Sequence of chain 1.O:
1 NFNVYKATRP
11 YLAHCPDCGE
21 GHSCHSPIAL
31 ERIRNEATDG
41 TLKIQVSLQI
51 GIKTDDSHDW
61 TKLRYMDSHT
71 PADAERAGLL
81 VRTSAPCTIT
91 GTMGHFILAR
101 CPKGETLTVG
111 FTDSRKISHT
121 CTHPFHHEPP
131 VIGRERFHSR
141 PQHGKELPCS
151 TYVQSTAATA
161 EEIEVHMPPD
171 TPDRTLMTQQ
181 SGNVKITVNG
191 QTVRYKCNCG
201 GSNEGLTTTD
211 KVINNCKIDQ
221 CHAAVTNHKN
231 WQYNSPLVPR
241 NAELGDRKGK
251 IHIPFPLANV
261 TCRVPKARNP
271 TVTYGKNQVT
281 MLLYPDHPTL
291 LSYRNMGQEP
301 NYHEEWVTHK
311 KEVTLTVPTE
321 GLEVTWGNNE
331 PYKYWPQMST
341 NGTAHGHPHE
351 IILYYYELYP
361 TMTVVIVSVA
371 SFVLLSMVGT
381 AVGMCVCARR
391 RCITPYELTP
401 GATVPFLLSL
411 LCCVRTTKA

A small-molecule ligand and the protein it binds are described below.
Small molecule (SMILES): CC(=O)N[C@@H]1[C@@H](O)[C@H](O)[C@@H](CO)O[C@H]1O

Binding-site contacts:
Ligand atom C8 contacts residue ASN259 of chain 1.O at 4.2 Å.
Ligand atom C3 contacts residue ASN259 of chain 1.O at 3.7 Å.
Ligand atom C8 contacts residue ALA258 of chain 1.O at 3.7 Å (hydrophobic).
Ligand atom O4 contacts residue LYS181 of chain 1.N at 2.7 Å (salt-bridge).
Ligand atom C3 contacts residue LYS115 of chain 1.N at 4.3 Å.
Ligand atom O4 contacts residue PHE118 of chain 1.N at 4.1 Å.
Ligand atom C4 contacts residue ASN259 of chain 1.O at 4.2 Å.
Ligand atom O3 contacts residue LYS115 of chain 1.N at 3.6 Å (salt-bridge).
Ligand atom C2 contacts residue ASN259 of chain 1.O at 2.4 Å.
Ligand atom C8 contacts residue THR116 of chain 1.N at 4.3 Å.
Ligand atom O6 contacts residue LYS181 of chain 1.N at 3.4 Å (salt-bridge).
Ligand atom O7 contacts residue ASN259 of chain 1.O at 3.2 Å (h-bond).
Ligand atom C4 contacts residue LYS181 of chain 1.N at 3.6 Å.
Ligand atom C6 contacts residue LYS181 of chain 1.N at 3.4 Å.
Ligand atom N2 contacts residue ASN259 of chain 1.O at 2.8 Å (h-bond).
Ligand atom C7 contacts residue ASN259 of chain 1.O at 3.2 Å.
Ligand atom C8 contacts residue LEU257 of chain 1.O at 4.1 Å (hydrophobic).
Ligand atom N2 contacts residue THR116 of chain 1.N at 4.1 Å.
Ligand atom C5 contacts residue LYS181 of chain 1.N at 3.4 Å.
Ligand atom C5 contacts residue ASN259 of chain 1.O at 3.7 Å.
Ligand atom C1 contacts residue ASN259 of chain 1.O at 1.4 Å.
Ligand atom O5 contacts residue ASN259 of chain 1.O at 2.3 Å (h-bond).

Sequence of chain 1.N:
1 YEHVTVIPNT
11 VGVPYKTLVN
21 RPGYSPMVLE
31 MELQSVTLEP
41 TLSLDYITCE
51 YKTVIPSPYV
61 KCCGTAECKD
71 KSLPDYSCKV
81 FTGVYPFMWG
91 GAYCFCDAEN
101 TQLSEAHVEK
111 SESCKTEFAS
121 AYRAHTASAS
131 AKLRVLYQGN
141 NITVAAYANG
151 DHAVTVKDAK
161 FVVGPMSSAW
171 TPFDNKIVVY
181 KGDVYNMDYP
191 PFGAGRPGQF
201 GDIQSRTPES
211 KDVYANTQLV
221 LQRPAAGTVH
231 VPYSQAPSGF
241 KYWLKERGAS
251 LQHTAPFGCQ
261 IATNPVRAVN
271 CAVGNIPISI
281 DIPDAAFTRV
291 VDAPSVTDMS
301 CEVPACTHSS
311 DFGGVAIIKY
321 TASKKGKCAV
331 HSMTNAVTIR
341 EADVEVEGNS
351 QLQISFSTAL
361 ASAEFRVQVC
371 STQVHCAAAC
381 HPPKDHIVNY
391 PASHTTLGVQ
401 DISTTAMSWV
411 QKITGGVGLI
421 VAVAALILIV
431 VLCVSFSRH